Sequence of chain 1.A:
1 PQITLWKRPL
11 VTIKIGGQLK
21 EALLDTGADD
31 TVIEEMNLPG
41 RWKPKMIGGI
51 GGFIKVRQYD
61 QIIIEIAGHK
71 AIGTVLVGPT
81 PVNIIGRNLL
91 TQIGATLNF

Sequence of chain 2.A:
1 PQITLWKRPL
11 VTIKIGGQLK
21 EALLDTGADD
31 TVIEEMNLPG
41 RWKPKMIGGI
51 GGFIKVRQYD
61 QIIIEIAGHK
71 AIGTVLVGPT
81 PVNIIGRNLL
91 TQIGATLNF

This protein binds this small molecule.
Small molecule (SMILES): Cc1ccc(S(=O)(=O)NC(=O)NC2CCN(c3nccc(C(F)(F)F)n3)CC2)cc1

Binding-site contacts:
Ligand atom F21 contacts residue ILE54 of chain 1.A at 3.1 Å.
Ligand atom N10 contacts residue HV91 of chain 2.B at 3.7 Å.
Ligand atom C01 contacts residue THR80 of chain 2.A at 3.5 Å.
Ligand atom F19 contacts residue PRO79 of chain 1.A at 3.1 Å.
Ligand atom C13 contacts residue ILE50 of chain 2.A at 3.8 Å (hydrophobic).
Ligand atom C03 contacts residue HV91 of chain 2.B at 3.0 Å.
Ligand atom C03 contacts residue PRO81 of chain 2.A at 3.8 Å (hydrophobic).
Ligand atom C23 contacts residue HV91 of chain 2.B at 3.8 Å.
Ligand atom C22 contacts residue ILE54 of chain 1.A at 3.7 Å (hydrophobic).
Ligand atom F19 contacts residue THR80 of chain 1.A at 3.4 Å.
Ligand atom O27 contacts residue HV91 of chain 2.B at 3.6 Å.
Ligand atom C02 contacts residue HV91 of chain 2.B at 3.4 Å.
Ligand atom F19 contacts residue ILE54 of chain 1.A at 3.6 Å.
Ligand atom F21 contacts residue ILE47 of chain 1.A at 3.8 Å.
Ligand atom C22 contacts residue PRO81 of chain 1.A at 3.7 Å (hydrophobic).
Ligand atom C22 contacts residue PRO79 of chain 1.A at 3.3 Å (hydrophobic).
Ligand atom C23 contacts residue ILE50 of chain 2.A at 3.4 Å (hydrophobic).
Ligand atom C18 contacts residue ILE54 of chain 1.A at 3.8 Å (hydrophobic).
Ligand atom C15 contacts residue HV91 of chain 2.B at 3.0 Å.
Ligand atom N14 contacts residue HV91 of chain 2.B at 3.3 Å.
Ligand atom C09 contacts residue HV91 of chain 2.B at 3.6 Å.
Ligand atom C03 contacts residue THR80 of chain 2.A at 3.4 Å.
Ligand atom C22 contacts residue THR80 of chain 1.A at 3.7 Å.
Ligand atom F21 contacts residue VAL56 of chain 1.A at 3.5 Å.
Ligand atom C23 contacts residue PRO81 of chain 1.A at 3.3 Å (hydrophobic).
Ligand atom C04 contacts residue HV91 of chain 2.B at 3.5 Å.
Ligand atom N24 contacts residue HV91 of chain 2.B at 3.2 Å.
Ligand atom C12 contacts residue HV91 of chain 2.B at 3.4 Å.
Ligand atom C25 contacts residue ILE47 of chain 1.A at 3.6 Å (hydrophobic).
Ligand atom F20 contacts residue THR80 of chain 1.A at 3.7 Å.
Ligand atom C04 contacts residue VAL82 of chain 2.A at 3.7 Å (hydrophobic).
Ligand atom C01 contacts residue VAL32 of chain 2.A at 3.3 Å (hydrophobic).
Ligand atom N24 contacts residue ILE50 of chain 2.A at 3.1 Å.
Ligand atom C02 contacts residue THR80 of chain 2.A at 3.8 Å.
Ligand atom C15 contacts residue ILE50 of chain 2.A at 3.7 Å (hydrophobic).
Ligand atom N16 contacts residue HV91 of chain 2.B at 3.4 Å.
Ligand atom C11 contacts residue HV91 of chain 2.B at 3.8 Å.
Ligand atom C01 contacts residue HV91 of chain 2.B at 3.4 Å.
Ligand atom F20 contacts residue HV91 of chain 2.B at 3.5 Å.
Ligand atom F20 contacts residue VAL32 of chain 1.A at 3.2 Å.